This protein binds this small molecule.
Small molecule (SMILES): CC(=O)N[C@@H]1[C@@H](O)[C@H](O)[C@@H](CO)O[C@H]1O

Binding-site contacts:
Ligand atom O7 contacts residue GLN342 of chain 1.A at 3.8 Å.
Ligand atom C6 contacts residue THR57 of chain 1.A at 4.5 Å.
Ligand atom N2 contacts residue GLN342 of chain 1.A at 4.3 Å.
Ligand atom C8 contacts residue ASN55 of chain 1.A at 4.1 Å.
Ligand atom N2 contacts residue ASN55 of chain 1.A at 2.9 Å (h-bond).
Ligand atom C4 contacts residue ASN55 of chain 1.A at 4.2 Å.
Ligand atom C1 contacts residue ASN55 of chain 1.A at 1.4 Å.
Ligand atom C5 contacts residue ASN55 of chain 1.A at 3.7 Å.
Ligand atom C7 contacts residue GLN342 of chain 1.A at 4.4 Å.
Ligand atom O5 contacts residue ASN55 of chain 1.A at 2.4 Å (h-bond).
Ligand atom C2 contacts residue ASN55 of chain 1.A at 2.4 Å.
Ligand atom C3 contacts residue ASN55 of chain 1.A at 3.8 Å.
Ligand atom C7 contacts residue ASN55 of chain 1.A at 3.7 Å.

Sequence of chain 1.A:
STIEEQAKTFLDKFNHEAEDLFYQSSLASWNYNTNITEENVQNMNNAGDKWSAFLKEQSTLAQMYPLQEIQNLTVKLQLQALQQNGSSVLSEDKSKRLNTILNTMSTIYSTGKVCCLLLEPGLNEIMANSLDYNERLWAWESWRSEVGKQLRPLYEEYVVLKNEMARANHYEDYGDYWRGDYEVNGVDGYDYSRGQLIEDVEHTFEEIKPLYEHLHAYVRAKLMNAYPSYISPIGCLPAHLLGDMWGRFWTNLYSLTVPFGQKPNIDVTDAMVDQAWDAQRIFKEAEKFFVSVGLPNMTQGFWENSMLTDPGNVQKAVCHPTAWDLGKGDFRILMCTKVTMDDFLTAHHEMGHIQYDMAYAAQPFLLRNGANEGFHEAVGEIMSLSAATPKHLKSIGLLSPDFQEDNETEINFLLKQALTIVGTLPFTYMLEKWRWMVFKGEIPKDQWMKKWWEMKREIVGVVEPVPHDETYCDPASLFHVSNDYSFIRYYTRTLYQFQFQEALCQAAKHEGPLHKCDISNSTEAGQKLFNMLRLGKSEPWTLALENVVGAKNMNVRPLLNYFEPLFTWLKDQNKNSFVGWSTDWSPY